Sequence of chain 1.D:
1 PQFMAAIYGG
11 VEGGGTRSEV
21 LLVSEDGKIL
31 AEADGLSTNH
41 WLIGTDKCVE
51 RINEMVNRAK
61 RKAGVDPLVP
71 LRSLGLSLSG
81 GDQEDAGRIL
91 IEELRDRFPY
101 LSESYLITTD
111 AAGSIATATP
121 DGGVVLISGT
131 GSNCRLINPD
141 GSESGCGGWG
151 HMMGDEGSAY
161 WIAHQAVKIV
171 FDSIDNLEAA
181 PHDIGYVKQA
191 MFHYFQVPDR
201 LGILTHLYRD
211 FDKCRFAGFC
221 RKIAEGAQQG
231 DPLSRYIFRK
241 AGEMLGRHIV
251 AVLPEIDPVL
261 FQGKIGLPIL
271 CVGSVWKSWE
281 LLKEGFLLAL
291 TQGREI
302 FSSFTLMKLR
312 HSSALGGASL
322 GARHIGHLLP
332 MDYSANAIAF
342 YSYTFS

Sequence of chain 1.C:
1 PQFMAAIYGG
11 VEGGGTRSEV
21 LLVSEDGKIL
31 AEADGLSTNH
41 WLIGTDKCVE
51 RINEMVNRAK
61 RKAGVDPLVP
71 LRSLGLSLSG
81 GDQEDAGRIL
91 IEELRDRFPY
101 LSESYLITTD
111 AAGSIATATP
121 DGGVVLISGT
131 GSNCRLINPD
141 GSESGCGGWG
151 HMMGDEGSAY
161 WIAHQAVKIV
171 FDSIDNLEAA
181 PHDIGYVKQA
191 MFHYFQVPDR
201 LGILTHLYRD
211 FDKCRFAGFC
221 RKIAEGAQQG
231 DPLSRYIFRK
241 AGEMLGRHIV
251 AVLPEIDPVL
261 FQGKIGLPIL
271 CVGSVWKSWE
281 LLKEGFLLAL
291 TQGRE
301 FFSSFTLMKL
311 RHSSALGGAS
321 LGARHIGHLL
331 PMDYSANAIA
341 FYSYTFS

This small molecule binds to this protein.
Small molecule (SMILES): CC(=O)N[C@@H]1[C@@H](O)[C@H](O)[C@@H](CO)O[C@@H]1O

Binding-site contacts:
Ligand atom C6 contacts residue ASP110 of chain 1.D at 4.0 Å.
Ligand atom O6 contacts residue GLY15 of chain 1.D at 3.6 Å (h-bond).
Ligand atom C7 contacts residue TRP41 of chain 1.D at 3.5 Å (hydrophobic).
Ligand atom N2 contacts residue GLY148 of chain 1.D at 3.2 Å (h-bond).
Ligand atom C6 contacts residue GLY131 of chain 1.D at 3.8 Å.
Ligand atom C8 contacts residue TYR208 of chain 1.C at 3.9 Å (hydrophobic).
Ligand atom O3 contacts residue GOL1 of chain 1.L at 2.8 Å (h-bond).
Ligand atom C8 contacts residue TRP41 of chain 1.D at 3.4 Å (hydrophobic).
Ligand atom C1 contacts residue ASP155 of chain 1.D at 3.4 Å.
Ligand atom C2 contacts residue GLY148 of chain 1.D at 3.8 Å.
Ligand atom C3 contacts residue GLY148 of chain 1.D at 3.7 Å.
Ligand atom C6 contacts residue ILE127 of chain 1.D at 3.6 Å (hydrophobic).
Ligand atom O3 contacts residue SER79 of chain 1.D at 3.6 Å.
Ligand atom O4 contacts residue ASN133 of chain 1.D at 3.0 Å (h-bond).
Ligand atom C8 contacts residue GOL1 of chain 1.L at 3.7 Å.
Ligand atom C4 contacts residue SER79 of chain 1.D at 3.9 Å.
Ligand atom C8 contacts residue GLY150 of chain 1.D at 3.8 Å.
Ligand atom O1 contacts residue GLY148 of chain 1.D at 3.3 Å.
Ligand atom O6 contacts residue ASP110 of chain 1.D at 3.9 Å.
Ligand atom C4 contacts residue ASP110 of chain 1.D at 3.4 Å.
Ligand atom C1 contacts residue GLY150 of chain 1.D at 4.0 Å.
Ligand atom O5 contacts residue GLY131 of chain 1.D at 3.6 Å.
Ligand atom C5 contacts residue SER132 of chain 1.D at 3.6 Å.
Ligand atom O1 contacts residue SER132 of chain 1.D at 3.1 Å (h-bond).
Ligand atom C6 contacts residue SER132 of chain 1.D at 4.0 Å.
Ligand atom C7 contacts residue GOL1 of chain 1.L at 3.9 Å.
Ligand atom C3 contacts residue GOL1 of chain 1.L at 3.9 Å.
Ligand atom O3 contacts residue GLY80 of chain 1.D at 3.5 Å (h-bond).
Ligand atom O1 contacts residue GLY150 of chain 1.D at 3.2 Å (h-bond).
Ligand atom O1 contacts residue ASP155 of chain 1.D at 2.6 Å (salt-bridge).
Ligand atom O5 contacts residue SER132 of chain 1.D at 4.0 Å.
Ligand atom N2 contacts residue GOL1 of chain 1.L at 3.5 Å (h-bond).
Ligand atom C8 contacts residue GLY148 of chain 1.D at 3.9 Å.
Ligand atom C8 contacts residue TRP149 of chain 1.D at 3.7 Å (hydrophobic).
Ligand atom O4 contacts residue ASP110 of chain 1.D at 2.7 Å (salt-bridge).
Ligand atom N2 contacts residue GLY150 of chain 1.D at 3.7 Å.
Ligand atom O1 contacts residue TRP149 of chain 1.D at 3.6 Å.
Ligand atom C7 contacts residue ASN39 of chain 1.D at 4.0 Å.
Ligand atom C7 contacts residue GLY150 of chain 1.D at 3.8 Å.
Ligand atom O5 contacts residue ASP155 of chain 1.D at 3.8 Å.